A small-molecule ligand and the protein it binds are described below.
Small molecule (SMILES): CCCCCC[C@@H](C)NC=O

Sequence of chain 1.B:
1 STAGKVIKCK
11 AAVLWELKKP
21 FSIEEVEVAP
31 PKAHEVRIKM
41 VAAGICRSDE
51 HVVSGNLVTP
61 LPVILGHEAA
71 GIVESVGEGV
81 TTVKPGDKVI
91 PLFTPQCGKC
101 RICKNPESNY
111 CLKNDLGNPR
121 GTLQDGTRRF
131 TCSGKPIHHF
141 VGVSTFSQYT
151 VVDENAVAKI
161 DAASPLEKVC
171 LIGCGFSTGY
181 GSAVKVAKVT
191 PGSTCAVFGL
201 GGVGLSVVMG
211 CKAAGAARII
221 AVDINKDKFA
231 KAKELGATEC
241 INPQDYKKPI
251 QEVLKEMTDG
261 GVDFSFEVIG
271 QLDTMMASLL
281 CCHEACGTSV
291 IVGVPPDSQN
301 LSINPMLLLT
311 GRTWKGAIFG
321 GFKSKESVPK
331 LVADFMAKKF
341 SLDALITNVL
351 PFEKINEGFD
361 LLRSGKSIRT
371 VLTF

Sequence of chain 1.A:
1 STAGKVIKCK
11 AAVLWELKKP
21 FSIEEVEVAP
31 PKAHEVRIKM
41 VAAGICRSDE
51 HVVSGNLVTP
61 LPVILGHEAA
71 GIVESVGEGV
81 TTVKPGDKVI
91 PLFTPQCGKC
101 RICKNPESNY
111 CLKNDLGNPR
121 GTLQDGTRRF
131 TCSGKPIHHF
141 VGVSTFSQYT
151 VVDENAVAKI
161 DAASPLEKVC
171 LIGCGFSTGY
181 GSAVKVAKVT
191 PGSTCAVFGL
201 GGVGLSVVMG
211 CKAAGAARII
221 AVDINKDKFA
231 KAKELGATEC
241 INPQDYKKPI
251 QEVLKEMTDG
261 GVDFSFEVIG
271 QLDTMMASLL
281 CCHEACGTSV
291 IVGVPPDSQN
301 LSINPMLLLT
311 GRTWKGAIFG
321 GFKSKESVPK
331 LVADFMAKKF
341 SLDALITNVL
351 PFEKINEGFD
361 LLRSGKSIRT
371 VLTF

Binding-site contacts:
Ligand atom O10 contacts residue CYS46 of chain 1.A at 3.5 Å (h-bond).
Ligand atom C7 contacts residue THR310 of chain 1.B at 4.0 Å.
Ligand atom O10 contacts residue ZN1 of chain 1.D at 2.3 Å.
Ligand atom O10 contacts residue HIS67 of chain 1.A at 3.0 Å (h-bond).
Ligand atom C25 contacts residue LEU57 of chain 1.A at 4.3 Å (hydrophobic).
Ligand atom C7 contacts residue LEU116 of chain 1.A at 4.0 Å (hydrophobic).
Ligand atom C9 contacts residue ZN1 of chain 1.D at 2.8 Å.
Ligand atom C9 contacts residue SER48 of chain 1.A at 3.5 Å.
Ligand atom C4 contacts residue ILE318 of chain 1.A at 4.0 Å (hydrophobic).
Ligand atom C3 contacts residue VAL294 of chain 1.A at 4.0 Å (hydrophobic).
Ligand atom N8 contacts residue NAD1 of chain 1.E at 4.2 Å.
Ligand atom C25 contacts residue VAL141 of chain 1.A at 4.0 Å (hydrophobic).
Ligand atom C9 contacts residue NAD1 of chain 1.E at 3.4 Å.
Ligand atom C5 contacts residue LEU116 of chain 1.A at 4.1 Å (hydrophobic).
Ligand atom C1 contacts residue SER48 of chain 1.A at 3.5 Å.
Ligand atom N8 contacts residue PHE93 of chain 1.A at 3.4 Å.
Ligand atom C4 contacts residue LEU309 of chain 1.B at 4.4 Å (hydrophobic).
Ligand atom C9 contacts residue PHE93 of chain 1.A at 3.7 Å (hydrophobic).
Ligand atom O10 contacts residue CYS174 of chain 1.A at 3.5 Å (h-bond).
Ligand atom C6 contacts residue ILE318 of chain 1.A at 4.3 Å (hydrophobic).
Ligand atom C5 contacts residue LEU57 of chain 1.A at 4.5 Å (hydrophobic).
Ligand atom C7 contacts residue GLY117 of chain 1.A at 3.8 Å.
Ligand atom C7 contacts residue TYR110 of chain 1.A at 3.7 Å (hydrophobic).
Ligand atom N8 contacts residue HIS67 of chain 1.A at 4.0 Å.
Ligand atom C4 contacts residue VAL294 of chain 1.A at 4.1 Å (hydrophobic).
Ligand atom C6 contacts residue LEU309 of chain 1.B at 3.9 Å (hydrophobic).
Ligand atom C25 contacts residue SER48 of chain 1.A at 3.9 Å.
Ligand atom N8 contacts residue SER48 of chain 1.A at 4.0 Å.
Ligand atom C3 contacts residue LEU57 of chain 1.A at 4.0 Å (hydrophobic).
Ligand atom C25 contacts residue PHE140 of chain 1.A at 3.8 Å (hydrophobic).
Ligand atom O10 contacts residue NAD1 of chain 1.E at 3.0 Å.
Ligand atom N8 contacts residue ZN1 of chain 1.D at 4.0 Å.
Ligand atom O10 contacts residue SER48 of chain 1.A at 2.5 Å (h-bond).
Ligand atom C7 contacts residue MET306 of chain 1.B at 4.4 Å (hydrophobic).
Ligand atom C2 contacts residue PHE93 of chain 1.A at 4.4 Å (hydrophobic).
Ligand atom C9 contacts residue HIS67 of chain 1.A at 3.2 Å.
Ligand atom C9 contacts residue CYS174 of chain 1.A at 3.4 Å (hydrophobic).
Ligand atom C6 contacts residue MET306 of chain 1.B at 3.9 Å (hydrophobic).